Sequence of chain 1.A:
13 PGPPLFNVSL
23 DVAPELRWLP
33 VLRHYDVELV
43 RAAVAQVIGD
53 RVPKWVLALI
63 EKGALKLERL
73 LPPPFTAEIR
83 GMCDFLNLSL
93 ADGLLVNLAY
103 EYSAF

Binding-site contacts:
Ligand atom O20 contacts residue ASP20 of chain 1.B at 3.1 Å (salt-bridge).
Ligand atom C16 contacts residue ALA101 of chain 1.A at 3.7 Å (hydrophobic).
Ligand atom O20 contacts residue CYS1 of chain 1.B at 2.2 Å (h-bond).
Ligand atom N04 contacts residue CYS1 of chain 1.B at 3.3 Å (h-bond).
Ligand atom C16 contacts residue TYR21 of chain 1.B at 3.6 Å (hydrophobic).
Ligand atom C03 contacts residue GLU70 of chain 1.B at 4.0 Å.
Ligand atom C03 contacts residue CYS1 of chain 1.B at 2.9 Å (hydrophobic).
Ligand atom O06 contacts residue CYS1 of chain 1.B at 2.8 Å (h-bond).
Ligand atom C13 contacts residue TYR21 of chain 1.B at 4.2 Å (hydrophobic).
Ligand atom C18 contacts residue ASN162 of chain 1.B at 4.1 Å.
Ligand atom C18 contacts residue ASP20 of chain 1.B at 3.0 Å.
Ligand atom N04 contacts residue ASP20 of chain 1.B at 3.7 Å.
Ligand atom O06 contacts residue ASN162 of chain 1.B at 3.8 Å.
Ligand atom C12 contacts residue PHE49 of chain 1.B at 4.1 Å (hydrophobic).
Ligand atom C17 contacts residue TYR52 of chain 1.B at 3.8 Å (hydrophobic).
Ligand atom C11 contacts residue PHE49 of chain 1.B at 4.1 Å (hydrophobic).
Ligand atom O06 contacts residue ASP69 of chain 1.B at 4.0 Å.
Ligand atom C08 contacts residue CYS1 of chain 1.B at 4.1 Å (hydrophobic).
Ligand atom C15 contacts residue VAL98 of chain 1.A at 3.8 Å (hydrophobic).
Ligand atom C16 contacts residue TYR52 of chain 1.B at 3.9 Å (hydrophobic).
Ligand atom C05 contacts residue GLU70 of chain 1.B at 3.2 Å.
Ligand atom O20 contacts residue ASN162 of chain 1.B at 4.0 Å.
Ligand atom C12 contacts residue TYR52 of chain 1.B at 4.0 Å (hydrophobic).
Ligand atom N04 contacts residue GLU70 of chain 1.B at 3.2 Å (salt-bridge).
Ligand atom C15 contacts residue TYR52 of chain 1.B at 3.6 Å (hydrophobic).
Ligand atom O07 contacts residue GLU70 of chain 1.B at 3.5 Å (salt-bridge).
Ligand atom C13 contacts residue PHE49 of chain 1.B at 3.6 Å (hydrophobic).
Ligand atom C02 contacts residue ASP20 of chain 1.B at 3.6 Å.
Ligand atom C03 contacts residue ASP20 of chain 1.B at 3.7 Å.
Ligand atom C11 contacts residue TRP56 of chain 1.B at 3.6 Å (hydrophobic).
Ligand atom C14 contacts residue PHE49 of chain 1.B at 4.1 Å (hydrophobic).
Ligand atom C09 contacts residue TRP56 of chain 1.B at 3.8 Å (hydrophobic).
Ligand atom C16 contacts residue VAL98 of chain 1.A at 4.1 Å (hydrophobic).
Ligand atom C10 contacts residue TYR21 of chain 1.B at 3.6 Å (hydrophobic).
Ligand atom C03 contacts residue ASN162 of chain 1.B at 4.0 Å.
Ligand atom N01 contacts residue ASN162 of chain 1.B at 3.9 Å.
Ligand atom O06 contacts residue GLU70 of chain 1.B at 2.8 Å.
Ligand atom C18 contacts residue CYS1 of chain 1.B at 1.8 Å (hydrophobic).
Ligand atom C05 contacts residue CYS1 of chain 1.B at 3.2 Å (hydrophobic).
Ligand atom O07 contacts residue TYR102 of chain 1.A at 4.0 Å.

Sequence of chain 1.B:
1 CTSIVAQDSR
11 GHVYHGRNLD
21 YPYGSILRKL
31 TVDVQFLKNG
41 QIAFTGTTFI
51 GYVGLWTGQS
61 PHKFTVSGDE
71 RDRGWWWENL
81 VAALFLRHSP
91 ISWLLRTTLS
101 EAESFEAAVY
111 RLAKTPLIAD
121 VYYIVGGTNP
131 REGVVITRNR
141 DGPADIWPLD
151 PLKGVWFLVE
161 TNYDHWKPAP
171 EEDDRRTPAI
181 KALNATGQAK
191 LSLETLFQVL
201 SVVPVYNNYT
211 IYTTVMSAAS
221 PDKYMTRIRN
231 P

A small-molecule ligand and the protein it binds are described below.
Small molecule (SMILES): NC[C@H](NC(=O)OCCCCC1CCCCC1)C(=O)S